Binding-site contacts:
Ligand atom O2 contacts residue MET197 of chain 1.C at 2.6 Å (h-bond).
Ligand atom O2 contacts residue GLU196 of chain 1.C at 3.4 Å.
Ligand atom O3 contacts residue ARG48 of chain 1.D at 4.1 Å.
Ligand atom O5 contacts residue URF1 of chain 1.M at 3.9 Å.
Ligand atom C1 contacts residue THR94 of chain 1.C at 2.8 Å.
Ligand atom C2 contacts residue SO41 of chain 1.N at 3.0 Å.
Ligand atom O3 contacts residue SO41 of chain 1.N at 2.5 Å (h-bond).
Ligand atom C3 contacts residue MET197 of chain 1.C at 4.0 Å (hydrophobic).
Ligand atom C4 contacts residue ARG48 of chain 1.D at 4.0 Å.
Ligand atom C2 contacts residue THR94 of chain 1.C at 3.9 Å.
Ligand atom C5 contacts residue HIS8 of chain 1.D at 3.4 Å.
Ligand atom C3 contacts residue ILE69 of chain 1.C at 4.1 Å (hydrophobic).
Ligand atom O3 contacts residue ILE69 of chain 1.C at 3.3 Å.
Ligand atom C5 contacts residue MET197 of chain 1.C at 4.1 Å (hydrophobic).
Ligand atom C1 contacts residue URF1 of chain 1.M at 2.9 Å.
Ligand atom O5 contacts residue PHE162 of chain 1.C at 3.9 Å.
Ligand atom C2 contacts residue GLU198 of chain 1.C at 3.3 Å.
Ligand atom O3 contacts residue GLU198 of chain 1.C at 2.7 Å (salt-bridge).
Ligand atom C5 contacts residue URF1 of chain 1.M at 3.7 Å.
Ligand atom C2 contacts residue ARG91 of chain 1.C at 3.8 Å.
Ligand atom O5 contacts residue ARG48 of chain 1.D at 4.1 Å.
Ligand atom C1 contacts residue GLU196 of chain 1.C at 3.9 Å.
Ligand atom O4 contacts residue URF1 of chain 1.M at 2.8 Å (h-bond).
Ligand atom O2 contacts residue ARG91 of chain 1.C at 3.0 Å (salt-bridge).
Ligand atom C2 contacts residue URF1 of chain 1.M at 3.8 Å.
Ligand atom C5 contacts residue PHE162 of chain 1.C at 4.0 Å (hydrophobic).
Ligand atom C4 contacts residue URF1 of chain 1.M at 3.8 Å.
Ligand atom O4 contacts residue THR94 of chain 1.C at 3.2 Å (h-bond).
Ligand atom C4 contacts residue SO41 of chain 1.N at 3.4 Å.
Ligand atom C2 contacts residue GLU196 of chain 1.C at 4.0 Å.
Ligand atom C3 contacts residue GLU198 of chain 1.C at 3.4 Å.
Ligand atom O5 contacts residue HIS8 of chain 1.D at 2.7 Å (h-bond).
Ligand atom O2 contacts residue SO41 of chain 1.N at 3.3 Å (h-bond).
Ligand atom C2 contacts residue MET197 of chain 1.C at 3.6 Å (hydrophobic).
Ligand atom C1 contacts residue SO41 of chain 1.N at 2.9 Å.
Ligand atom O4 contacts residue SO41 of chain 1.N at 3.2 Å (h-bond).
Ligand atom C3 contacts residue SO41 of chain 1.N at 3.4 Å.
Ligand atom C1 contacts residue ARG91 of chain 1.C at 4.2 Å.
Ligand atom O2 contacts residue GLU198 of chain 1.C at 2.4 Å (salt-bridge).
Ligand atom O5 contacts residue PHE7 of chain 1.D at 3.9 Å.

Sequence of chain 1.D:
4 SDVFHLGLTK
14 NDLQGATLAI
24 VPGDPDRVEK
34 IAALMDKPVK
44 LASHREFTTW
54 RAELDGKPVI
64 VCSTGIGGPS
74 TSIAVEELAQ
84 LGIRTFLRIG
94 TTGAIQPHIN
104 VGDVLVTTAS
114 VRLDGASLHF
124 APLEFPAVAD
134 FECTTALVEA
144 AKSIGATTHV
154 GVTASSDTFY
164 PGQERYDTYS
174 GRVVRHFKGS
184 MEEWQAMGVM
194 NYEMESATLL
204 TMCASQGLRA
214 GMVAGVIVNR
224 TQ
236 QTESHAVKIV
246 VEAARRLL

This small molecule binds to this protein.
Small molecule (SMILES): OC[C@H]1OC=C(O)[C@@H]1O

Sequence of chain 1.C:
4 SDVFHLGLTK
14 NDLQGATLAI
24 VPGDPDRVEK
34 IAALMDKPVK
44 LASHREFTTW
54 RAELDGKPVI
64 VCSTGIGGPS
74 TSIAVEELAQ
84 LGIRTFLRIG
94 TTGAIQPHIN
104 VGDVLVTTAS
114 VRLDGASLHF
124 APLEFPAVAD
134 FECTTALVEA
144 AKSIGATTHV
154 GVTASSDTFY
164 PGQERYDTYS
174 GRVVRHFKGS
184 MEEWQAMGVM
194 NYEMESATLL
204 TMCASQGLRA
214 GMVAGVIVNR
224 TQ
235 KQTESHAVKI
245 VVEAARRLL